Binding-site contacts:
Ligand atom C1 contacts residue ILE82 of chain 1.A at 4.4 Å (hydrophobic).
Ligand atom O7 contacts residue ILE82 of chain 1.A at 4.1 Å.
Ligand atom C5 contacts residue ASN45 of chain 1.A at 3.6 Å.
Ligand atom C3 contacts residue ASN45 of chain 1.A at 3.9 Å.
Ligand atom C4 contacts residue ASN45 of chain 1.A at 4.2 Å.
Ligand atom C7 contacts residue ILE82 of chain 1.A at 4.3 Å (hydrophobic).
Ligand atom O5 contacts residue GLU81 of chain 1.A at 4.5 Å.
Ligand atom C1 contacts residue ASN45 of chain 1.A at 1.4 Å.
Ligand atom C7 contacts residue ASN45 of chain 1.A at 4.2 Å.
Ligand atom O5 contacts residue ASN45 of chain 1.A at 2.3 Å (h-bond).
Ligand atom C2 contacts residue ASN45 of chain 1.A at 2.6 Å.
Ligand atom C8 contacts residue GLU81 of chain 1.A at 3.8 Å.
Ligand atom C7 contacts residue GLU81 of chain 1.A at 4.0 Å.
Ligand atom C8 contacts residue GLU49 of chain 1.A at 4.0 Å.
Ligand atom O7 contacts residue ASN45 of chain 1.A at 4.3 Å.
Ligand atom C1 contacts residue GLU81 of chain 1.A at 3.9 Å.
Ligand atom N2 contacts residue GLU81 of chain 1.A at 3.7 Å.
Ligand atom N2 contacts residue ASN45 of chain 1.A at 3.4 Å (h-bond).
Ligand atom C8 contacts residue PRO50 of chain 1.A at 3.9 Å (hydrophobic).

Sequence of chain 1.A:
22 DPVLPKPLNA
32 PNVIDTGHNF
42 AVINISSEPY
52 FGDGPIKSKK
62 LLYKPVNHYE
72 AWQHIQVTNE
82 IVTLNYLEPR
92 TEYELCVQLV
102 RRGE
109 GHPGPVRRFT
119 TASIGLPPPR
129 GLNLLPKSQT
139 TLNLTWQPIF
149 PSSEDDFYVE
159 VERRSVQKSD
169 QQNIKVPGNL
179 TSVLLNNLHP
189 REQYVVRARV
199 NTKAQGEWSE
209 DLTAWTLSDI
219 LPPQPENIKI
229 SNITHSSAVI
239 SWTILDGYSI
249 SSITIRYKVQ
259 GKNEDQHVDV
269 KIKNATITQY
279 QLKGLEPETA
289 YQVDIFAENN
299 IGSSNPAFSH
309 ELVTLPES

This protein binds this small molecule.
Small molecule (SMILES): CC(=O)N[C@H]1[C@H](O[C@H]2[C@H](O)[C@@H](NC(C)=O)CO[C@@H]2CO)O[C@H](CO)[C@@H](O)[C@@H]1O